This protein binds this small molecule.
Small molecule (SMILES): N[C@@H](CCC(=O)O)C(=O)O

Sequence of chain 1.B:
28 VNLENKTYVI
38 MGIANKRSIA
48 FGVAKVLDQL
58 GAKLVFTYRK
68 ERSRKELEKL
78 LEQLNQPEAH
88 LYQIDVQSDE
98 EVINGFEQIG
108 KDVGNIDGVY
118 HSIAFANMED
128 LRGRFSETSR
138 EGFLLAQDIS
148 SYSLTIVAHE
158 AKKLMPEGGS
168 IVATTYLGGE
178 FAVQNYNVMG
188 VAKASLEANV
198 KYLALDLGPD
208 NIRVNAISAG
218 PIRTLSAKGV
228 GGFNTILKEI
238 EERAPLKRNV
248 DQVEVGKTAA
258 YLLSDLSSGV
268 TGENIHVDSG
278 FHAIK

Binding-site contacts:
Ligand atom OE1 contacts residue ALA224 of chain 1.B at 3.9 Å.
Ligand atom CA contacts residue GLY229 of chain 1.B at 4.3 Å.
Ligand atom C contacts residue GLY228 of chain 1.B at 4.2 Å.
Ligand atom O contacts residue ARG129 of chain 1.B at 2.9 Å (salt-bridge).
Ligand atom CD contacts residue VAL227 of chain 1.B at 4.1 Å (hydrophobic).
Ligand atom N contacts residue GLY229 of chain 1.B at 3.5 Å (h-bond).
Ligand atom OE1 contacts residue VAL227 of chain 1.B at 3.5 Å (h-bond).
Ligand atom CD contacts residue PHE230 of chain 1.B at 4.3 Å (hydrophobic).
Ligand atom OXT contacts residue GLY229 of chain 1.B at 3.5 Å (h-bond).
Ligand atom C contacts residue ARG129 of chain 1.B at 3.5 Å.
Ligand atom OE2 contacts residue PHE230 of chain 1.B at 3.9 Å.
Ligand atom CA contacts residue ARG129 of chain 1.B at 4.3 Å.
Ligand atom OE1 contacts residue ARG129 of chain 1.B at 4.2 Å.
Ligand atom OE2 contacts residue ASN231 of chain 1.B at 4.1 Å.
Ligand atom OE1 contacts residue LYS225 of chain 1.B at 3.5 Å (salt-bridge).
Ligand atom OXT contacts residue ARG129 of chain 1.B at 4.0 Å.
Ligand atom C contacts residue GLY229 of chain 1.B at 4.2 Å.
Ligand atom OE1 contacts residue PHE230 of chain 1.B at 3.9 Å.
Ligand atom OXT contacts residue GLY228 of chain 1.B at 3.9 Å.
Ligand atom CB contacts residue ARG129 of chain 1.B at 3.2 Å.
Ligand atom CG contacts residue ARG129 of chain 1.B at 4.1 Å.